Binding-site contacts:
Ligand atom CB contacts residue ASP158 of chain 1.A at 2.9 Å.
Ligand atom CE contacts residue PRO159 of chain 1.A at 3.8 Å (hydrophobic).
Ligand atom C contacts residue ASP158 of chain 1.A at 3.9 Å.
Ligand atom C contacts residue ASP158 of chain 1.A at 3.4 Å.
Ligand atom NZ contacts residue TRP104 of chain 1.A at 4.2 Å.
Ligand atom CE contacts residue ASP158 of chain 1.A at 3.0 Å.
Ligand atom O contacts residue ASP158 of chain 1.A at 3.8 Å.
Ligand atom CG contacts residue ASP158 of chain 1.A at 4.1 Å.
Ligand atom N contacts residue VAL182 of chain 1.A at 3.9 Å.
Ligand atom N contacts residue ASP158 of chain 1.A at 2.8 Å (salt-bridge).
Ligand atom NZ contacts residue SER157 of chain 1.A at 3.0 Å (h-bond).
Ligand atom NZ contacts residue ASP158 of chain 1.A at 2.8 Å (salt-bridge).
Ligand atom CG2 contacts residue SER183 of chain 1.A at 3.7 Å.
Ligand atom N contacts residue VAL182 of chain 1.A at 3.3 Å (h-bond).
Ligand atom C contacts residue ASN180 of chain 1.A at 3.6 Å.
Ligand atom NZ contacts residue PRO159 of chain 1.A at 3.0 Å (h-bond).
Ligand atom CE contacts residue TRP104 of chain 1.A at 3.8 Å (hydrophobic).
Ligand atom C contacts residue ASP158 of chain 1.A at 3.4 Å.
Ligand atom CA contacts residue SER183 of chain 1.A at 4.1 Å.
Ligand atom CA contacts residue ASP158 of chain 1.A at 3.1 Å.
Ligand atom N contacts residue PHE181 of chain 1.A at 3.9 Å.
Ligand atom N contacts residue ASP158 of chain 1.A at 3.7 Å.
Ligand atom CA contacts residue ASP158 of chain 1.A at 3.6 Å.
Ligand atom CB contacts residue ASN180 of chain 1.A at 3.1 Å.
Ligand atom CA contacts residue VAL182 of chain 1.A at 3.5 Å (hydrophobic).
Ligand atom CE contacts residue SER157 of chain 1.A at 4.0 Å.
Ligand atom CD contacts residue THR160 of chain 1.A at 4.0 Å.
Ligand atom CD contacts residue ASP158 of chain 1.A at 3.2 Å.
Ligand atom NZ contacts residue 8HB1 of chain 1.H at 1.4 Å.
Ligand atom CA contacts residue PHE181 of chain 1.A at 3.6 Å (hydrophobic).
Ligand atom CG contacts residue PHE45 of chain 1.A at 3.3 Å (hydrophobic).
Ligand atom CD contacts residue 8HB1 of chain 1.H at 3.5 Å.
Ligand atom CA contacts residue ASN180 of chain 1.A at 3.7 Å.
Ligand atom NZ contacts residue THR160 of chain 1.A at 4.2 Å.
Ligand atom O contacts residue PHE45 of chain 1.A at 3.8 Å.
Ligand atom CA contacts residue ASN180 of chain 1.A at 3.6 Å.
Ligand atom N contacts residue ASN180 of chain 1.A at 2.8 Å (h-bond).
Ligand atom CE contacts residue 8HB1 of chain 1.H at 2.5 Å.
Ligand atom N contacts residue VAL182 of chain 1.A at 4.2 Å.
Ligand atom C contacts residue VAL182 of chain 1.A at 3.9 Å (hydrophobic).

Sequence of chain 1.A:
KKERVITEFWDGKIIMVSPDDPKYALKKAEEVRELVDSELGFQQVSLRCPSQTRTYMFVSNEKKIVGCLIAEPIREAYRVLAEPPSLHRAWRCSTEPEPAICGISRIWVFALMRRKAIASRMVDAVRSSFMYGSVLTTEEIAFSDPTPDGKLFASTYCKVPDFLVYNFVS

This protein binds this small molecule.
Small molecule (SMILES): CC[C@H](C)[C@H](NC(=O)[C@@H](N)C(C)C)C(=O)NCC(=O)N[C@@H](C)C(=O)N[C@@H](CCCCN)C(=O)N[C@H](C=O)CCCCN